Sequence of chain 1.E:
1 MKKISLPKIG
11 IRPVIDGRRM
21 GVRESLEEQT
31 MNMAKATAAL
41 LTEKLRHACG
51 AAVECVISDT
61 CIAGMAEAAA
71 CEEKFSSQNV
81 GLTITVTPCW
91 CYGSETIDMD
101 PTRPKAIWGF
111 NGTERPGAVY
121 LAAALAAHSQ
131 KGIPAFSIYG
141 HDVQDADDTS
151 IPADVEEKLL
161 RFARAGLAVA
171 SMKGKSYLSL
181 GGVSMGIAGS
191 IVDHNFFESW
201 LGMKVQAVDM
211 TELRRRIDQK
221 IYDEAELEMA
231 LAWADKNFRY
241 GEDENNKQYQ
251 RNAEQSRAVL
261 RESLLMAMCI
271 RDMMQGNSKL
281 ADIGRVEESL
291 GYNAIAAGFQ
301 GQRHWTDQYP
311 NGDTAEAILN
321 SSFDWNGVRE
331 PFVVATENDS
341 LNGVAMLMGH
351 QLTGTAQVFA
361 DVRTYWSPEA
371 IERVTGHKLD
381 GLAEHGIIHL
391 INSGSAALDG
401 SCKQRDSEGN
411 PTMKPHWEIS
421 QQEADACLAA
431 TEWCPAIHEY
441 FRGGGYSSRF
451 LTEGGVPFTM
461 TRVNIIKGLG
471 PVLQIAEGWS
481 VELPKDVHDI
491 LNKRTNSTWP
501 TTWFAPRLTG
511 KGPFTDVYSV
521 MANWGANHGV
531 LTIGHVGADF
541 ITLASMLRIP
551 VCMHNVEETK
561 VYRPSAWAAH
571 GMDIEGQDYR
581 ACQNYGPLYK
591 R

Binding-site contacts:
Ligand atom O5 contacts residue TYR440 of chain 1.E at 4.1 Å.
Ligand atom O4 contacts residue GLU337 of chain 1.E at 3.5 Å (salt-bridge).
Ligand atom C4 contacts residue GLN302 of chain 1.E at 4.1 Å.
Ligand atom O2 contacts residue ASP361 of chain 1.E at 3.0 Å (salt-bridge).
Ligand atom O1 contacts residue ASP361 of chain 1.E at 3.0 Å (salt-bridge).
Ligand atom C5 contacts residue GLN302 of chain 1.E at 4.3 Å.
Ligand atom C5 contacts residue TRP90 of chain 1.D at 4.1 Å (hydrophobic).
Ligand atom O2 contacts residue GLU337 of chain 1.E at 3.6 Å (salt-bridge).
Ligand atom C1 contacts residue TRP90 of chain 1.D at 3.4 Å (hydrophobic).
Ligand atom O5 contacts residue MET185 of chain 1.E at 3.5 Å.
Ligand atom O5 contacts residue GLN302 of chain 1.E at 3.6 Å.
Ligand atom C2 contacts residue MN1 of chain 1.Q at 3.3 Å.
Ligand atom C1 contacts residue MN1 of chain 1.Q at 3.2 Å.
Ligand atom O1 contacts residue ILE187 of chain 1.E at 4.1 Å.
Ligand atom C5 contacts residue ARG18 of chain 1.D at 4.3 Å.
Ligand atom O1 contacts residue TRP90 of chain 1.D at 4.0 Å.
Ligand atom C6 contacts residue TRP499 of chain 1.E at 4.0 Å (hydrophobic).
Ligand atom O4 contacts residue GLN302 of chain 1.E at 2.8 Å (h-bond).
Ligand atom C2 contacts residue ASP361 of chain 1.E at 4.1 Å.
Ligand atom O1 contacts residue GLU337 of chain 1.E at 3.1 Å (salt-bridge).
Ligand atom O1 contacts residue MN1 of chain 1.Q at 2.3 Å.
Ligand atom C6 contacts residue TYR440 of chain 1.E at 3.6 Å (hydrophobic).
Ligand atom O2 contacts residue SER393 of chain 1.E at 3.4 Å (h-bond).
Ligand atom O4 contacts residue SER393 of chain 1.E at 3.8 Å.
Ligand atom O2 contacts residue MN1 of chain 1.Q at 2.5 Å.
Ligand atom O1 contacts residue ASN527 of chain 1.E at 2.9 Å (h-bond).
Ligand atom C5 contacts residue TYR440 of chain 1.E at 4.3 Å (hydrophobic).
Ligand atom O3 contacts residue TRP90 of chain 1.D at 3.9 Å.
Ligand atom C2 contacts residue SER393 of chain 1.E at 4.0 Å.
Ligand atom O5 contacts residue ARG18 of chain 1.D at 3.0 Å (salt-bridge).
Ligand atom O1 contacts residue HIS528 of chain 1.E at 3.1 Å (h-bond).
Ligand atom C2 contacts residue GLU337 of chain 1.E at 3.1 Å.
Ligand atom C3 contacts residue TRP90 of chain 1.D at 3.9 Å (hydrophobic).
Ligand atom C4 contacts residue SER393 of chain 1.E at 4.1 Å.
Ligand atom O5 contacts residue TRP90 of chain 1.D at 3.5 Å.
Ligand atom C1 contacts residue GLU337 of chain 1.E at 3.4 Å.
Ligand atom C1 contacts residue ASN527 of chain 1.E at 3.9 Å.
Ligand atom C6 contacts residue GLN302 of chain 1.E at 4.3 Å.
Ligand atom C1 contacts residue ASP361 of chain 1.E at 4.0 Å.
Ligand atom C1 contacts residue ILE187 of chain 1.E at 4.1 Å (hydrophobic).

The small molecule below binds the protein below.
Small molecule (SMILES): C[C@H](O)[C@@H](O)[C@@H](O)[C@H](O)CO

Sequence of chain 1.D:
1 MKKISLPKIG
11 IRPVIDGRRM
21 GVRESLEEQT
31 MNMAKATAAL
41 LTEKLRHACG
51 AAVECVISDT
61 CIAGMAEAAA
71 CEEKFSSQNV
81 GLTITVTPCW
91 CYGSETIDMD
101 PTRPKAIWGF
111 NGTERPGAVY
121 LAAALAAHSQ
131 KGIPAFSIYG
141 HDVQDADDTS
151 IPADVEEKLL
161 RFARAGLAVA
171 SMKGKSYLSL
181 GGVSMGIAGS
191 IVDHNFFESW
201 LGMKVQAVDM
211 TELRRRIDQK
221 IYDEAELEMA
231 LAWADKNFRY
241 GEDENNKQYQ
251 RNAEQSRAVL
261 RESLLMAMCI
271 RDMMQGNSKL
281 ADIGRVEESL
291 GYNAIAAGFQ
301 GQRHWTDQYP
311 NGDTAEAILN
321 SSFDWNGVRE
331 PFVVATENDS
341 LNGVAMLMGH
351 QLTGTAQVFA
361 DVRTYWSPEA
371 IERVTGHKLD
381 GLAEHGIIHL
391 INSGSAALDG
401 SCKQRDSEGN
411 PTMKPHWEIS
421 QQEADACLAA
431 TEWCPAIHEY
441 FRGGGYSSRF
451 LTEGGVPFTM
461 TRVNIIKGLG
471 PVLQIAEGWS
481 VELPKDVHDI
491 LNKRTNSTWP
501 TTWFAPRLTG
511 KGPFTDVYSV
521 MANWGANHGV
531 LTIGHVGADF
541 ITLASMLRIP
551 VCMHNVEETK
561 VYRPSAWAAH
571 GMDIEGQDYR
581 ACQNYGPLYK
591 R